A small-molecule ligand and the protein it binds are described below.
Small molecule (SMILES): N[C@@H](CC(=O)O)C(=O)O

Sequence of chain 1.A:
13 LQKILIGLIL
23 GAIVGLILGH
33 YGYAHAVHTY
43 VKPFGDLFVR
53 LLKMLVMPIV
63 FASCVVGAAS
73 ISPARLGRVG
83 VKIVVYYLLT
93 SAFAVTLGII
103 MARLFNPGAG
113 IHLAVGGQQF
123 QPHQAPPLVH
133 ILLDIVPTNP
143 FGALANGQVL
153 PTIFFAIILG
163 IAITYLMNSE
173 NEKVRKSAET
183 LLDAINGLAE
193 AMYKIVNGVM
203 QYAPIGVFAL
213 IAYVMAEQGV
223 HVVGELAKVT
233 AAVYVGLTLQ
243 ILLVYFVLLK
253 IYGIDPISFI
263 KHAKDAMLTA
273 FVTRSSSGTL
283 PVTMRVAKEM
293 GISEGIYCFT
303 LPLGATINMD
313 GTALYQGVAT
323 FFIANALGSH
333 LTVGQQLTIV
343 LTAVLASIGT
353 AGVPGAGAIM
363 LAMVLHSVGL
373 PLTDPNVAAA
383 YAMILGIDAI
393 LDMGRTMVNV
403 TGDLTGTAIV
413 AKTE

Binding-site contacts:
Ligand atom C contacts residue THR398 of chain 1.A at 3.6 Å.
Ligand atom OXT contacts residue SER277 of chain 1.A at 3.4 Å.
Ligand atom OXT contacts residue GLY354 of chain 1.A at 2.9 Å (h-bond).
Ligand atom O contacts residue ASN401 of chain 1.A at 2.8 Å (h-bond).
Ligand atom CB contacts residue ALA353 of chain 1.A at 4.0 Å (hydrophobic).
Ligand atom CA contacts residue ASP394 of chain 1.A at 3.5 Å.
Ligand atom C contacts residue SER278 of chain 1.A at 3.5 Å.
Ligand atom OD2 contacts residue ARG397 of chain 1.A at 2.7 Å (salt-bridge).
Ligand atom OD1 contacts residue ARG397 of chain 1.A at 2.8 Å (salt-bridge).
Ligand atom O contacts residue SER278 of chain 1.A at 2.8 Å (h-bond).
Ligand atom CA contacts residue ASN401 of chain 1.A at 4.1 Å.
Ligand atom OD1 contacts residue VAL355 of chain 1.A at 4.1 Å.
Ligand atom N contacts residue ARG276 of chain 1.A at 2.7 Å (salt-bridge).
Ligand atom OD1 contacts residue ALA358 of chain 1.A at 3.4 Å (h-bond).
Ligand atom CB contacts residue ARG397 of chain 1.A at 4.0 Å.
Ligand atom O contacts residue MET311 of chain 1.A at 3.3 Å.
Ligand atom CG contacts residue GLY359 of chain 1.A at 3.4 Å.
Ligand atom CB contacts residue VAL355 of chain 1.A at 3.9 Å (hydrophobic).
Ligand atom CG contacts residue ARG397 of chain 1.A at 2.9 Å.
Ligand atom C contacts residue ASN401 of chain 1.A at 3.8 Å.
Ligand atom N contacts residue THR398 of chain 1.A at 3.4 Å (h-bond).
Ligand atom C contacts residue ARG276 of chain 1.A at 3.6 Å.
Ligand atom OD1 contacts residue GLY357 of chain 1.A at 3.7 Å.
Ligand atom C contacts residue GLY354 of chain 1.A at 3.7 Å.
Ligand atom OXT contacts residue SER278 of chain 1.A at 2.9 Å (h-bond).
Ligand atom N contacts residue ARG397 of chain 1.A at 4.0 Å.
Ligand atom CA contacts residue ARG276 of chain 1.A at 3.8 Å.
Ligand atom N contacts residue VAL355 of chain 1.A at 4.1 Å.
Ligand atom N contacts residue ASP394 of chain 1.A at 2.5 Å (salt-bridge).
Ligand atom OXT contacts residue ARG276 of chain 1.A at 2.8 Å (salt-bridge).
Ligand atom CA contacts residue ARG397 of chain 1.A at 4.1 Å.
Ligand atom N contacts residue PRO356 of chain 1.A at 3.5 Å.
Ligand atom CA contacts residue THR398 of chain 1.A at 3.5 Å.
Ligand atom O contacts residue THR398 of chain 1.A at 3.7 Å.
Ligand atom OXT contacts residue THR398 of chain 1.A at 3.4 Å.
Ligand atom OD2 contacts residue GLY359 of chain 1.A at 3.4 Å.
Ligand atom OD2 contacts residue THR314 of chain 1.A at 2.8 Å (h-bond).
Ligand atom C contacts residue MET311 of chain 1.A at 4.1 Å (hydrophobic).
Ligand atom OD1 contacts residue GLY359 of chain 1.A at 2.7 Å (h-bond).
Ligand atom CG contacts residue THR314 of chain 1.A at 3.9 Å.